Sequence of chain 1.A:
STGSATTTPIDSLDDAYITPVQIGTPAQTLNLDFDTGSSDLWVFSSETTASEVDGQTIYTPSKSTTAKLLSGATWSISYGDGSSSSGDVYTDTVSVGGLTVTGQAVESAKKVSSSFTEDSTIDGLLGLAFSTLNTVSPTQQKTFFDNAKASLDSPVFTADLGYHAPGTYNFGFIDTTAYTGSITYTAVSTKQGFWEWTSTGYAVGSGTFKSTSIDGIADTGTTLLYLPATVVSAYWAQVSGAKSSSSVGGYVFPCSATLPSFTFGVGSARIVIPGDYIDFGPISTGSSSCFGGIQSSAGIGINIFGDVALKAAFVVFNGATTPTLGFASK

Binding-site contacts:
Ligand atom C07 contacts residue PHE205 of chain 1.A at 4.0 Å (hydrophobic).
Ligand atom C07 contacts residue DMS1 of chain 1.C at 4.4 Å.
Ligand atom C12 contacts residue SER172 of chain 1.A at 4.3 Å.
Ligand atom N01 contacts residue THR311 of chain 1.A at 4.3 Å.
Ligand atom C06 contacts residue DMS1 of chain 1.C at 4.0 Å.
Ligand atom C11 contacts residue DMS1 of chain 1.C at 3.7 Å.
Ligand atom C04 contacts residue DMS1 of chain 1.C at 4.1 Å.
Ligand atom F10 contacts residue ASP208 of chain 1.A at 3.6 Å.
Ligand atom F10 contacts residue ILE211 of chain 1.A at 3.6 Å.
Ligand atom C02 contacts residue TYR168 of chain 1.A at 3.6 Å (hydrophobic).
Ligand atom C03 contacts residue GLY310 of chain 1.A at 3.9 Å.
Ligand atom C12 contacts residue DMS1 of chain 1.C at 4.0 Å.
Ligand atom F08 contacts residue ASP208 of chain 1.A at 3.7 Å.
Ligand atom C02 contacts residue GLY310 of chain 1.A at 3.9 Å.
Ligand atom C03 contacts residue LEU214 of chain 1.A at 4.0 Å (hydrophobic).
Ligand atom C11 contacts residue PHE205 of chain 1.A at 3.9 Å (hydrophobic).
Ligand atom C04 contacts residue ASP122 of chain 1.A at 3.7 Å.
Ligand atom C05 contacts residue GLY310 of chain 1.A at 4.3 Å.
Ligand atom N01 contacts residue ASP124 of chain 1.A at 3.6 Å (salt-bridge).
Ligand atom C06 contacts residue PHE205 of chain 1.A at 3.8 Å (hydrophobic).
Ligand atom C02 contacts residue ASP124 of chain 1.A at 3.4 Å.
Ligand atom F09 contacts residue SER172 of chain 1.A at 4.2 Å.
Ligand atom F09 contacts residue PHE205 of chain 1.A at 3.5 Å.
Ligand atom N01 contacts residue GLY310 of chain 1.A at 2.9 Å (h-bond).
Ligand atom C05 contacts residue PHE205 of chain 1.A at 4.3 Å (hydrophobic).
Ligand atom C12 contacts residue ASP170 of chain 1.A at 3.7 Å.
Ligand atom F10 contacts residue PHE205 of chain 1.A at 4.0 Å.
Ligand atom C05 contacts residue ASP122 of chain 1.A at 3.6 Å.
Ligand atom F08 contacts residue DMS1 of chain 1.C at 3.6 Å.
Ligand atom C04 contacts residue GLY310 of chain 1.A at 3.6 Å.
Ligand atom C07 contacts residue ASP208 of chain 1.A at 3.9 Å.
Ligand atom F09 contacts residue ASP208 of chain 1.A at 3.9 Å.
Ligand atom C11 contacts residue SER172 of chain 1.A at 3.8 Å.
Ligand atom C05 contacts residue DMS1 of chain 1.C at 3.8 Å.
Ligand atom F09 contacts residue SER204 of chain 1.A at 3.8 Å.
Ligand atom C11 contacts residue ASP170 of chain 1.A at 3.7 Å.
Ligand atom C02 contacts residue LEU214 of chain 1.A at 3.9 Å (hydrophobic).
Ligand atom C04 contacts residue LEU214 of chain 1.A at 3.9 Å (hydrophobic).
Ligand atom C12 contacts residue TYR168 of chain 1.A at 4.1 Å (hydrophobic).
Ligand atom C12 contacts residue PHE205 of chain 1.A at 4.3 Å (hydrophobic).

The small molecule below binds the protein below.
Small molecule (SMILES): NCc1ccc(C(F)(F)F)cc1